A protein and the small-molecule ligand that binds it are described below.
Small molecule (SMILES): Cc1ccc2c(c1)NC(=O)[C@]2(O)C(F)(F)F

Sequence of chain 1.A:
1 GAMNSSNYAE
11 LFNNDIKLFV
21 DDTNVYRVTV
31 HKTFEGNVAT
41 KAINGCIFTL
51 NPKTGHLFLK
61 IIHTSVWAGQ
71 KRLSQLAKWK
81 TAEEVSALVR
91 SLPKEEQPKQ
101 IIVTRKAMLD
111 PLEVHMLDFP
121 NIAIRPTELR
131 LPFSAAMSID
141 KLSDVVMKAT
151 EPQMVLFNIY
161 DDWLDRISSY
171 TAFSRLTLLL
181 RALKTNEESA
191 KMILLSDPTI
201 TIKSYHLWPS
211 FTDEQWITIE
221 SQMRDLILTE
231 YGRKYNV

Binding-site contacts:
Ligand atom C1 contacts residue TYR170 of chain 1.A at 4.0 Å (hydrophobic).
Ligand atom C8 contacts residue ARG224 of chain 1.A at 4.3 Å.
Ligand atom C9 contacts residue ARG224 of chain 1.A at 3.5 Å.
Ligand atom O contacts residue LEU178 of chain 1.A at 3.6 Å.
Ligand atom O contacts residue ARG224 of chain 1.A at 3.2 Å (salt-bridge).
Ligand atom F contacts residue ARG224 of chain 1.A at 3.0 Å.
Ligand atom C contacts residue TYR170 of chain 1.A at 2.9 Å (hydrophobic).
Ligand atom C2 contacts residue TYR170 of chain 1.A at 4.3 Å (hydrophobic).
Ligand atom C6 contacts residue SER174 of chain 1.A at 3.5 Å.
Ligand atom C contacts residue SER174 of chain 1.A at 3.6 Å.
Ligand atom N contacts residue SER174 of chain 1.A at 4.2 Å.
Ligand atom C7 contacts residue ARG224 of chain 1.A at 4.0 Å.
Ligand atom F2 contacts residue ARG224 of chain 1.A at 2.8 Å.
Ligand atom F1 contacts residue ARG224 of chain 1.A at 4.4 Å.
Ligand atom C1 contacts residue SER174 of chain 1.A at 3.9 Å.
Ligand atom C contacts residue TYR8 of chain 1.A at 3.8 Å (hydrophobic).
Ligand atom C5 contacts residue SER174 of chain 1.A at 4.4 Å.